Sequence of chain 1.A:
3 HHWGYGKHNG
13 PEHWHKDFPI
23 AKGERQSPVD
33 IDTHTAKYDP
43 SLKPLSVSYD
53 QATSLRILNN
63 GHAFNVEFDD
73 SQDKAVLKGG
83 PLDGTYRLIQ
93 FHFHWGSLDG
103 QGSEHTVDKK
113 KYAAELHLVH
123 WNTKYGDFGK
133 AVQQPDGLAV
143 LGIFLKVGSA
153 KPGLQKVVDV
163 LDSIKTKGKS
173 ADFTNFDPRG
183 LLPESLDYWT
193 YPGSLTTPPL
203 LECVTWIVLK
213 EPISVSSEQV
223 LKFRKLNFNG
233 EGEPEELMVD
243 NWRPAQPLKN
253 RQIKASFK

Binding-site contacts:
Ligand atom O2 contacts residue ZN1 of chain 1.B at 3.0 Å.
Ligand atom N contacts residue HIS119 of chain 1.A at 3.4 Å (h-bond).
Ligand atom C9 contacts residue LEU197 of chain 1.A at 4.1 Å (hydrophobic).
Ligand atom O2 contacts residue TRP208 of chain 1.A at 4.0 Å.
Ligand atom C10 contacts residue LEU197 of chain 1.A at 4.0 Å (hydrophobic).
Ligand atom C13 contacts residue LEU197 of chain 1.A at 4.0 Å (hydrophobic).
Ligand atom C11 contacts residue HIS94 of chain 1.A at 3.9 Å.
Ligand atom N contacts residue HIS94 of chain 1.A at 3.3 Å (h-bond).
Ligand atom O1 contacts residue SER196 of chain 1.A at 4.1 Å.
Ligand atom C11 contacts residue LEU197 of chain 1.A at 3.9 Å (hydrophobic).
Ligand atom C11 contacts residue VAL121 of chain 1.A at 3.8 Å (hydrophobic).
Ligand atom C14 contacts residue GOL1 of chain 1.C at 3.9 Å.
Ligand atom C12 contacts residue HIS94 of chain 1.A at 4.0 Å.
Ligand atom N contacts residue ZN1 of chain 1.B at 1.9 Å.
Ligand atom C1 contacts residue PHE130 of chain 1.A at 4.0 Å (hydrophobic).
Ligand atom S1 contacts residue THR198 of chain 1.A at 3.9 Å.
Ligand atom C7 contacts residue PHE130 of chain 1.A at 3.9 Å (hydrophobic).
Ligand atom C3 contacts residue VAL134 of chain 1.A at 3.9 Å (hydrophobic).
Ligand atom S1 contacts residue ZN1 of chain 1.B at 3.0 Å.
Ligand atom C14 contacts residue LEU197 of chain 1.A at 4.0 Å (hydrophobic).
Ligand atom O2 contacts residue HIS119 of chain 1.A at 3.4 Å (h-bond).
Ligand atom O2 contacts residue VAL142 of chain 1.A at 3.8 Å.
Ligand atom S contacts residue GOL1 of chain 1.C at 4.0 Å.
Ligand atom SE contacts residue PRO201 of chain 1.A at 3.9 Å.
Ligand atom O1 contacts residue THR198 of chain 1.A at 3.0 Å (h-bond).
Ligand atom N contacts residue HIS96 of chain 1.A at 3.4 Å (h-bond).
Ligand atom O2 contacts residue HIS94 of chain 1.A at 3.4 Å.
Ligand atom C14 contacts residue THR199 of chain 1.A at 3.4 Å.
Ligand atom C9 contacts residue GOL1 of chain 1.C at 3.9 Å.
Ligand atom C5 contacts residue GLY131 of chain 1.A at 4.0 Å.
Ligand atom C6 contacts residue GLY131 of chain 1.A at 3.8 Å.
Ligand atom C13 contacts residue THR199 of chain 1.A at 3.5 Å.
Ligand atom C12 contacts residue LEU197 of chain 1.A at 3.9 Å (hydrophobic).
Ligand atom N contacts residue THR198 of chain 1.A at 2.9 Å (h-bond).
Ligand atom S1 contacts residue HIS94 of chain 1.A at 3.9 Å.
Ligand atom C10 contacts residue GLN92 of chain 1.A at 4.0 Å.
Ligand atom S1 contacts residue HIS119 of chain 1.A at 4.0 Å.
Ligand atom O2 contacts residue VAL121 of chain 1.A at 4.0 Å.
Ligand atom O1 contacts residue LEU197 of chain 1.A at 3.3 Å.
Ligand atom O1 contacts residue TRP208 of chain 1.A at 3.6 Å.

The protein below binds the small molecule below.
Small molecule (SMILES): NS(=O)(=O)c1ccc(SC[C@@H](O)C[Se]c2ccccc2)cc1